Sequence of chain 1.A:
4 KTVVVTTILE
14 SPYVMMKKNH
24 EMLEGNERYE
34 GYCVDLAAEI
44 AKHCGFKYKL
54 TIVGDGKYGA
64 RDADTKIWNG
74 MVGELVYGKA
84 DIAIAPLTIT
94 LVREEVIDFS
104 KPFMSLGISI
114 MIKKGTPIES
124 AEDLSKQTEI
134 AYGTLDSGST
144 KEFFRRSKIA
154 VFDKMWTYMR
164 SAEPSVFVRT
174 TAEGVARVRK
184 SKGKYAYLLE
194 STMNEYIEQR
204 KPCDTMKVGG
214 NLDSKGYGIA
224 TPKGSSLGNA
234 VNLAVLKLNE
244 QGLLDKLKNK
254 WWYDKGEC

A small-molecule ligand and the protein it binds are described below.
Small molecule (SMILES): Cc1onc(O)c1C[C@H](N)C(=O)O

Binding-site contacts:
Ligand atom N contacts residue THR91 of chain 1.A at 2.8 Å (h-bond).
Ligand atom CB contacts residue TYR61 of chain 1.A at 3.8 Å (hydrophobic).
Ligand atom OT2 contacts residue ARG96 of chain 1.A at 2.7 Å (salt-bridge).
Ligand atom OT2 contacts residue LEU90 of chain 1.A at 3.7 Å.
Ligand atom N contacts residue GLU193 of chain 1.A at 2.7 Å (salt-bridge).
Ligand atom OT2 contacts residue PRO89 of chain 1.A at 3.8 Å.
Ligand atom CA contacts residue SER142 of chain 1.A at 3.4 Å.
Ligand atom CA contacts residue THR91 of chain 1.A at 3.4 Å.
Ligand atom CE2 contacts residue MET196 of chain 1.A at 3.9 Å (hydrophobic).
Ligand atom OE1 contacts residue THR143 of chain 1.A at 2.9 Å (h-bond).
Ligand atom CE2 contacts residue TYR220 of chain 1.A at 3.8 Å (hydrophobic).
Ligand atom CD1 contacts residue THR143 of chain 1.A at 3.8 Å.
Ligand atom N contacts residue PRO89 of chain 1.A at 2.9 Å (h-bond).
Ligand atom OT1 contacts residue GLY141 of chain 1.A at 3.1 Å.
Ligand atom NE1 contacts residue GLU193 of chain 1.A at 3.2 Å (salt-bridge).
Ligand atom OT2 contacts residue THR91 of chain 1.A at 3.0 Å (h-bond).
Ligand atom CA contacts residue GLU193 of chain 1.A at 3.5 Å.
Ligand atom CE2 contacts residue GLU193 of chain 1.A at 3.5 Å.
Ligand atom CE2 contacts residue TYR61 of chain 1.A at 3.4 Å (hydrophobic).
Ligand atom N contacts residue TYR220 of chain 1.A at 3.7 Å.
Ligand atom OE1 contacts residue LEU138 of chain 1.A at 4.0 Å.
Ligand atom C contacts residue TYR61 of chain 1.A at 3.7 Å (hydrophobic).
Ligand atom CG contacts residue LEU138 of chain 1.A at 4.0 Å (hydrophobic).
Ligand atom CD1 contacts residue GLU193 of chain 1.A at 3.8 Å.
Ligand atom CG contacts residue GLU193 of chain 1.A at 3.4 Å.
Ligand atom OE2 contacts residue GLU193 of chain 1.A at 3.5 Å (salt-bridge).
Ligand atom OT1 contacts residue TYR61 of chain 1.A at 3.5 Å.
Ligand atom OT1 contacts residue SER142 of chain 1.A at 2.9 Å (h-bond).
Ligand atom OE2 contacts residue MET196 of chain 1.A at 3.6 Å.
Ligand atom CB contacts residue LEU138 of chain 1.A at 3.8 Å (hydrophobic).
Ligand atom C contacts residue ARG96 of chain 1.A at 3.5 Å.
Ligand atom NE1 contacts residue LEU192 of chain 1.A at 3.7 Å.
Ligand atom C contacts residue SER142 of chain 1.A at 3.2 Å.
Ligand atom CD2 contacts residue GLU193 of chain 1.A at 3.2 Å.
Ligand atom CB contacts residue GLU193 of chain 1.A at 4.0 Å.
Ligand atom OT2 contacts residue SER142 of chain 1.A at 3.8 Å.
Ligand atom C contacts residue THR91 of chain 1.A at 3.8 Å.
Ligand atom OT2 contacts residue TYR61 of chain 1.A at 3.6 Å.
Ligand atom CE2 contacts residue PRO89 of chain 1.A at 4.0 Å (hydrophobic).
Ligand atom OT1 contacts residue ARG96 of chain 1.A at 2.9 Å (salt-bridge).